Sequence of chain 1.K:
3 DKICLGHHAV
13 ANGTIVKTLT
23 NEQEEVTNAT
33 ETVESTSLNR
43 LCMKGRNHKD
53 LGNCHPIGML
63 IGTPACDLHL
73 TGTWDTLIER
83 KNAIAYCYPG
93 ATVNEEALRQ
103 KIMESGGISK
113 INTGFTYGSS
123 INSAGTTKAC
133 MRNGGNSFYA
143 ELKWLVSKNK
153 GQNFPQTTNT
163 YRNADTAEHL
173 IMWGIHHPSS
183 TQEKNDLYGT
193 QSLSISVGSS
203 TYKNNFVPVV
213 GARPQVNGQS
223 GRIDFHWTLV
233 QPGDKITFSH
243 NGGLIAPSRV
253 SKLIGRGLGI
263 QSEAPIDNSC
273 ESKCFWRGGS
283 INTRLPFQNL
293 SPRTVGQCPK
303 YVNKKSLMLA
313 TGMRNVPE

Binding-site contacts:
Ligand atom C10 contacts residue THR128 of chain 1.K at 3.9 Å.
Ligand atom C4 contacts residue THR128 of chain 1.K at 3.4 Å.
Ligand atom C9 contacts residue HIS178 of chain 1.K at 3.4 Å.
Ligand atom O10 contacts residue LEU189 of chain 1.K at 3.3 Å.
Ligand atom O4 contacts residue GLN221 of chain 1.K at 3.7 Å.
Ligand atom C1 contacts residue GLN221 of chain 1.K at 3.6 Å.
Ligand atom O1A contacts residue GLN221 of chain 1.K at 3.8 Å.
Ligand atom C5 contacts residue THR128 of chain 1.K at 3.8 Å.
Ligand atom C11 contacts residue GLY127 of chain 1.K at 3.8 Å.
Ligand atom O7 contacts residue LEU189 of chain 1.K at 3.9 Å.
Ligand atom C4 contacts residue GLY220 of chain 1.K at 3.6 Å.
Ligand atom C6 contacts residue GLN221 of chain 1.K at 3.8 Å.
Ligand atom O9 contacts residue HIS178 of chain 1.K at 3.2 Å.
Ligand atom O3 contacts residue GLN217 of chain 1.K at 2.3 Å (h-bond).
Ligand atom C8 contacts residue GLU185 of chain 1.K at 3.4 Å.
Ligand atom O5 contacts residue LYS130 of chain 1.K at 3.7 Å.
Ligand atom C1 contacts residue LYS130 of chain 1.K at 3.6 Å.
Ligand atom O8 contacts residue GLN221 of chain 1.K at 3.2 Å (h-bond).
Ligand atom O3 contacts residue GLY220 of chain 1.K at 3.7 Å.
Ligand atom O1A contacts residue THR129 of chain 1.K at 3.4 Å (h-bond).
Ligand atom O6 contacts residue LYS130 of chain 1.K at 3.5 Å (salt-bridge).
Ligand atom O1B contacts residue GLN221 of chain 1.K at 2.8 Å (h-bond).
Ligand atom C9 contacts residue TYR90 of chain 1.K at 3.6 Å (hydrophobic).
Ligand atom O1A contacts residue LYS130 of chain 1.K at 3.0 Å (salt-bridge).
Ligand atom O9 contacts residue GLY223 of chain 1.K at 3.7 Å.
Ligand atom O4 contacts residue THR128 of chain 1.K at 3.3 Å (h-bond).
Ligand atom C4 contacts residue GLN221 of chain 1.K at 3.6 Å.
Ligand atom O9 contacts residue GLU185 of chain 1.K at 2.8 Å (salt-bridge).
Ligand atom C7 contacts residue TRP146 of chain 1.K at 3.9 Å (hydrophobic).
Ligand atom O9 contacts residue TYR90 of chain 1.K at 3.0 Å (h-bond).
Ligand atom O8 contacts residue TYR90 of chain 1.K at 3.1 Å (h-bond).
Ligand atom C11 contacts residue TRP146 of chain 1.K at 3.7 Å (hydrophobic).
Ligand atom C5 contacts residue LYS130 of chain 1.K at 3.5 Å.
Ligand atom C3 contacts residue GLN217 of chain 1.K at 3.4 Å.
Ligand atom C3 contacts residue GLY220 of chain 1.K at 3.6 Å.
Ligand atom C11 contacts residue THR128 of chain 1.K at 3.8 Å.
Ligand atom N5 contacts residue THR128 of chain 1.K at 3.0 Å (h-bond).
Ligand atom C9 contacts residue GLU185 of chain 1.K at 3.1 Å.
Ligand atom C1 contacts residue THR129 of chain 1.K at 3.4 Å.
Ligand atom O1B contacts residue THR129 of chain 1.K at 2.8 Å (h-bond).

A small-molecule ligand and the protein it binds are described below.
Small molecule (SMILES): CC(=O)N[C@@H]1[C@@H](O)[C@H](O[C@@H]2O[C@H](CO[C@]3(C(=O)O)C[C@H](O)[C@@H](NC(C)=O)[C@H]([C@H](O)[C@H](O)CO)O3)[C@H](O)[C@H](O)[C@H]2O)[C@@H](CO)O[C@H]1O